Binding-site contacts:
Ligand atom C1 contacts residue LEU110 of chain 1.F at 4.2 Å (hydrophobic).
Ligand atom O6 contacts residue ASN138 of chain 1.F at 4.1 Å.
Ligand atom C3 contacts residue LEU110 of chain 1.F at 3.5 Å (hydrophobic).
Ligand atom O7 contacts residue GLN131 of chain 1.F at 4.0 Å.
Ligand atom C7 contacts residue LEU110 of chain 1.F at 3.9 Å (hydrophobic).
Ligand atom C5 contacts residue ALA112 of chain 1.F at 4.3 Å (hydrophobic).
Ligand atom C3 contacts residue ASN134 of chain 1.F at 3.8 Å.
Ligand atom O5 contacts residue ASN138 of chain 1.F at 3.4 Å (h-bond).
Ligand atom O5 contacts residue ALA112 of chain 1.F at 4.2 Å.
Ligand atom C5 contacts residue ASN138 of chain 1.F at 4.3 Å.
Ligand atom C2 contacts residue LEU110 of chain 1.F at 3.8 Å (hydrophobic).
Ligand atom N2 contacts residue LEU110 of chain 1.F at 3.0 Å (h-bond).
Ligand atom C4 contacts residue ASN134 of chain 1.F at 4.2 Å.
Ligand atom C1 contacts residue ASN138 of chain 1.F at 4.4 Å.
Ligand atom C5 contacts residue ASN134 of chain 1.F at 3.6 Å.
Ligand atom O7 contacts residue ASN134 of chain 1.F at 3.4 Å (h-bond).
Ligand atom O3 contacts residue LEU110 of chain 1.F at 4.0 Å.
Ligand atom N2 contacts residue ALA111 of chain 1.F at 4.5 Å.
Ligand atom C7 contacts residue ASN134 of chain 1.F at 3.4 Å.
Ligand atom N2 contacts residue ASN134 of chain 1.F at 2.9 Å (h-bond).
Ligand atom C8 contacts residue LEU110 of chain 1.F at 3.7 Å (hydrophobic).
Ligand atom C2 contacts residue ASN134 of chain 1.F at 2.4 Å.
Ligand atom C1 contacts residue ASN134 of chain 1.F at 1.5 Å.
Ligand atom C6 contacts residue ASN138 of chain 1.F at 3.9 Å.
Ligand atom C8 contacts residue ILE130 of chain 1.F at 4.2 Å (hydrophobic).
Ligand atom C1 contacts residue ALA112 of chain 1.F at 3.8 Å (hydrophobic).
Ligand atom O5 contacts residue ASN134 of chain 1.F at 2.2 Å (h-bond).

Sequence of chain 1.F:
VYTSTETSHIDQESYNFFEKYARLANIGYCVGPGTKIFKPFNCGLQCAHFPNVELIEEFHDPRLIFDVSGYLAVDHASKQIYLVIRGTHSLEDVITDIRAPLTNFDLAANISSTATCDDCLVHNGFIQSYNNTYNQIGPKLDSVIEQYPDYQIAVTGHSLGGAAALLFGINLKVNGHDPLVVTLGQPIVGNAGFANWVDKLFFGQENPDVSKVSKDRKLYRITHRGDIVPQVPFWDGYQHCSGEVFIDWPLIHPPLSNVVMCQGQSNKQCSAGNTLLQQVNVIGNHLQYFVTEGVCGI

The protein below binds the small molecule below.
Small molecule (SMILES): CC(=O)N[C@@H]1[C@@H](O)[C@H](O)[C@@H](CO)O[C@H]1O